Sequence of chain 1.A:
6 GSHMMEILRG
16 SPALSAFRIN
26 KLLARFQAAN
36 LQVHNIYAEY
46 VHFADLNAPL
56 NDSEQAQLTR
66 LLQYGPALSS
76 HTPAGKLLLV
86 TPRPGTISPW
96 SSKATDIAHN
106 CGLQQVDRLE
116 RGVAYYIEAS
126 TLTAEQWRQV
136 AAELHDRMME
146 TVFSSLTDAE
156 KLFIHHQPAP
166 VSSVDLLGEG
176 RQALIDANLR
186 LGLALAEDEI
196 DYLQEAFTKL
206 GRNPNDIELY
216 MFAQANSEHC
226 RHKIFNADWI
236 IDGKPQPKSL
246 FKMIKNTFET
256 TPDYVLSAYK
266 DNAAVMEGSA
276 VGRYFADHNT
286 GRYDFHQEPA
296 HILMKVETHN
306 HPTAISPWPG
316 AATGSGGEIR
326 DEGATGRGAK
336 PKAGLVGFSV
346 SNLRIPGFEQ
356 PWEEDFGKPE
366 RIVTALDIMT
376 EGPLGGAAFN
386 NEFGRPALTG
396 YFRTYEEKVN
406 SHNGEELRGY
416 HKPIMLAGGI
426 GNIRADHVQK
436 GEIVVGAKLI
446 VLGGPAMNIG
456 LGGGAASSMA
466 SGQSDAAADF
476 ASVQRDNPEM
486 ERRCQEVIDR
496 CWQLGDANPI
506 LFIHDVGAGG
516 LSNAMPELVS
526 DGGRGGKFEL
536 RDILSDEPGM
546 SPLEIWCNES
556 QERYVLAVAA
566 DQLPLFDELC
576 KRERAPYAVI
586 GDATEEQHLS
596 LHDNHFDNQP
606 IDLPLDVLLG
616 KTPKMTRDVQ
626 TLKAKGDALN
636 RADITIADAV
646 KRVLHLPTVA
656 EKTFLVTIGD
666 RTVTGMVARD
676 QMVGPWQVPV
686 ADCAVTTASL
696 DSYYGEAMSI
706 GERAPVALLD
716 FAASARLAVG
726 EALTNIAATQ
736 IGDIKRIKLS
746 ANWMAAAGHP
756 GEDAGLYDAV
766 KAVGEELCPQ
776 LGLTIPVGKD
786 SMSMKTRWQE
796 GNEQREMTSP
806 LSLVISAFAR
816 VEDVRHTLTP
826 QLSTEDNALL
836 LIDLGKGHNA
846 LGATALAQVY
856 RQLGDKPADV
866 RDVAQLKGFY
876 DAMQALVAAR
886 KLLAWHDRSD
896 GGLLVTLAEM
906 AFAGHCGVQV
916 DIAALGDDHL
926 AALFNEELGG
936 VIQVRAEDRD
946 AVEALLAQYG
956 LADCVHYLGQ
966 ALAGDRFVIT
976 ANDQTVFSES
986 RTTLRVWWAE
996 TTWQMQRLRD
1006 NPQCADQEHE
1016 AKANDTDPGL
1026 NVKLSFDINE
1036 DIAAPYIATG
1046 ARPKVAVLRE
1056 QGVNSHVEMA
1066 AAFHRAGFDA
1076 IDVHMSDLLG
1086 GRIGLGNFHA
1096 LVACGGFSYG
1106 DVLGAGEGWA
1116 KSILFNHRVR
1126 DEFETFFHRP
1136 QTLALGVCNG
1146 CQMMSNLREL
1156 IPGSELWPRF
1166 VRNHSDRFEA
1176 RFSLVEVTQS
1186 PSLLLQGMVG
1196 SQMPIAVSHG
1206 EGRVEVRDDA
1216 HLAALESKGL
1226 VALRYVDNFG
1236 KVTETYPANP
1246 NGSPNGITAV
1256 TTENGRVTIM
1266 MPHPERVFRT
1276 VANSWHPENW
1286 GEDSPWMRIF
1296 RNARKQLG

Binding-site contacts:
Ligand atom CG contacts residue GLY1101 of chain 1.A at 3.4 Å.
Ligand atom CB contacts residue ASN1144 of chain 1.A at 3.8 Å.
Ligand atom C contacts residue GLY1205 of chain 1.A at 3.5 Å.
Ligand atom OE1 contacts residue GLY1100 of chain 1.A at 3.3 Å.
Ligand atom CB contacts residue CYS1143 of chain 1.A at 3.5 Å (hydrophobic).
Ligand atom NE2 contacts residue SER1203 of chain 1.A at 3.2 Å (h-bond).
Ligand atom OXT contacts residue GLU1206 of chain 1.A at 3.0 Å (salt-bridge).
Ligand atom N contacts residue GLY1101 of chain 1.A at 2.9 Å (h-bond).
Ligand atom CA contacts residue ASP1106 of chain 1.A at 3.3 Å.
Ligand atom O contacts residue PHE1173 of chain 1.A at 3.6 Å.
Ligand atom OE1 contacts residue ASN1144 of chain 1.A at 2.9 Å (h-bond).
Ligand atom O contacts residue ASP1106 of chain 1.A at 3.7 Å.
Ligand atom NE2 contacts residue HIS1268 of chain 1.A at 3.0 Å.
Ligand atom CD contacts residue CYS1143 of chain 1.A at 2.7 Å (hydrophobic).
Ligand atom CD contacts residue HIS1268 of chain 1.A at 3.8 Å.
Ligand atom N contacts residue PHE1102 of chain 1.A at 3.4 Å.
Ligand atom N contacts residue ASP1106 of chain 1.A at 2.6 Å (salt-bridge).
Ligand atom CD contacts residue GLY1101 of chain 1.A at 3.5 Å.
Ligand atom CA contacts residue GLN1147 of chain 1.A at 3.5 Å.
Ligand atom OE1 contacts residue HIS1268 of chain 1.A at 3.8 Å.
Ligand atom CG contacts residue SER1203 of chain 1.A at 3.6 Å.
Ligand atom CB contacts residue GLN1147 of chain 1.A at 3.4 Å.
Ligand atom C contacts residue GLU1206 of chain 1.A at 3.9 Å.
Ligand atom CD contacts residue SER1203 of chain 1.A at 3.8 Å.
Ligand atom CB contacts residue GLY1101 of chain 1.A at 3.1 Å.
Ligand atom C contacts residue ASP1106 of chain 1.A at 3.6 Å.
Ligand atom CA contacts residue GLY1101 of chain 1.A at 3.5 Å.
Ligand atom CG contacts residue CYS1143 of chain 1.A at 3.0 Å (hydrophobic).
Ligand atom C contacts residue GLN1147 of chain 1.A at 3.8 Å.
Ligand atom O contacts residue HIS1204 of chain 1.A at 3.5 Å.
Ligand atom OXT contacts residue GLN1147 of chain 1.A at 3.0 Å (h-bond).
Ligand atom OE1 contacts residue GLY1101 of chain 1.A at 2.9 Å (h-bond).
Ligand atom C contacts residue HIS1204 of chain 1.A at 3.9 Å.
Ligand atom O contacts residue PHE1102 of chain 1.A at 3.8 Å.
Ligand atom OXT contacts residue GLY1205 of chain 1.A at 3.2 Å (h-bond).
Ligand atom NE2 contacts residue ARG1271 of chain 1.A at 3.6 Å (salt-bridge).
Ligand atom OE1 contacts residue CYS1143 of chain 1.A at 2.8 Å (h-bond).
Ligand atom O contacts residue GLY1205 of chain 1.A at 2.9 Å (h-bond).
Ligand atom OXT contacts residue HIS1204 of chain 1.A at 3.5 Å.
Ligand atom NE2 contacts residue CYS1143 of chain 1.A at 3.3 Å (h-bond).

This small molecule binds to this protein.
Small molecule (SMILES): NC(=O)CC[C@H](N)C(=O)O